The small molecule below binds the protein below.
Small molecule (SMILES): Cc1cc(C)c(Nc2nc(Nc3ccc(C#N)cc3)nc(OCCCN3CCOCC3)n2)c(C)c1

Binding-site contacts:
Ligand atom CAE contacts residue PHE229 of chain 1.A at 3.5 Å (hydrophobic).
Ligand atom CAB contacts residue LEU102 of chain 1.A at 3.6 Å (hydrophobic).
Ligand atom CAK contacts residue VAL110 of chain 1.A at 3.6 Å (hydrophobic).
Ligand atom NAT contacts residue LYS103 of chain 1.A at 2.9 Å (salt-bridge).
Ligand atom CAM contacts residue TYR183 of chain 1.A at 3.6 Å (hydrophobic).
Ligand atom CAC contacts residue TYR190 of chain 1.A at 3.6 Å (hydrophobic).
Ligand atom CAL contacts residue LYS105 of chain 1.A at 3.4 Å.
Ligand atom CAR contacts residue GLU138 of chain 1.B at 3.4 Å.
Ligand atom CAM contacts residue LYS105 of chain 1.A at 3.3 Å.
Ligand atom NAU contacts residue TYR183 of chain 1.A at 3.4 Å.
Ligand atom CAA contacts residue TRP231 of chain 1.A at 3.4 Å (hydrophobic).
Ligand atom CAG contacts residue VAL108 of chain 1.A at 3.5 Å (hydrophobic).
Ligand atom CAB contacts residue TYR183 of chain 1.A at 3.5 Å (hydrophobic).
Ligand atom CAP contacts residue LYS103 of chain 1.A at 3.6 Å.
Ligand atom CAM contacts residue LYS103 of chain 1.A at 3.6 Å.
Ligand atom CAC contacts residue VAL108 of chain 1.A at 3.5 Å (hydrophobic).
Ligand atom CBH contacts residue TYR190 of chain 1.A at 3.4 Å (hydrophobic).
Ligand atom OAY contacts residue LYS105 of chain 1.A at 2.5 Å (salt-bridge).
Ligand atom CAH contacts residue VAL108 of chain 1.A at 3.6 Å (hydrophobic).
Ligand atom NAW contacts residue TYR190 of chain 1.A at 3.6 Å.
Ligand atom CAG contacts residue PHE229 of chain 1.A at 3.6 Å (hydrophobic).
Ligand atom CBA contacts residue VAL108 of chain 1.A at 3.4 Å (hydrophobic).
Ligand atom CAA contacts residue LEU236 of chain 1.A at 3.6 Å (hydrophobic).
Ligand atom CAC contacts residue THR109 of chain 1.A at 3.6 Å.
Ligand atom CAO contacts residue GLU138 of chain 1.B at 3.4 Å.
Ligand atom NAW contacts residue TYR183 of chain 1.A at 3.6 Å.
Ligand atom NAV contacts residue LYS103 of chain 1.A at 3.4 Å (salt-bridge).
Ligand atom CAE contacts residue HIS237 of chain 1.A at 3.5 Å.
Ligand atom CBA contacts residue HIS237 of chain 1.A at 3.6 Å.
Ligand atom NAD contacts residue PHE229 of chain 1.A at 3.5 Å.
Ligand atom CBG contacts residue LYS105 of chain 1.A at 3.5 Å.
Ligand atom CAL contacts residue VAL181 of chain 1.A at 3.5 Å (hydrophobic).
Ligand atom CAJ contacts residue TYR190 of chain 1.A at 3.6 Å (hydrophobic).
Ligand atom CAF contacts residue PRO238 of chain 1.A at 3.6 Å (hydrophobic).
Ligand atom CBC contacts residue TYR190 of chain 1.A at 3.3 Å (hydrophobic).
Ligand atom NAD contacts residue PRO227 of chain 1.A at 3.6 Å.
Ligand atom CAJ contacts residue LEU236 of chain 1.A at 3.6 Å (hydrophobic).
Ligand atom CAE contacts residue PRO238 of chain 1.A at 3.4 Å (hydrophobic).
Ligand atom NAD contacts residue PRO238 of chain 1.A at 3.2 Å.
Ligand atom CBE contacts residue LYS103 of chain 1.A at 3.6 Å.

Sequence of chain 1.B:
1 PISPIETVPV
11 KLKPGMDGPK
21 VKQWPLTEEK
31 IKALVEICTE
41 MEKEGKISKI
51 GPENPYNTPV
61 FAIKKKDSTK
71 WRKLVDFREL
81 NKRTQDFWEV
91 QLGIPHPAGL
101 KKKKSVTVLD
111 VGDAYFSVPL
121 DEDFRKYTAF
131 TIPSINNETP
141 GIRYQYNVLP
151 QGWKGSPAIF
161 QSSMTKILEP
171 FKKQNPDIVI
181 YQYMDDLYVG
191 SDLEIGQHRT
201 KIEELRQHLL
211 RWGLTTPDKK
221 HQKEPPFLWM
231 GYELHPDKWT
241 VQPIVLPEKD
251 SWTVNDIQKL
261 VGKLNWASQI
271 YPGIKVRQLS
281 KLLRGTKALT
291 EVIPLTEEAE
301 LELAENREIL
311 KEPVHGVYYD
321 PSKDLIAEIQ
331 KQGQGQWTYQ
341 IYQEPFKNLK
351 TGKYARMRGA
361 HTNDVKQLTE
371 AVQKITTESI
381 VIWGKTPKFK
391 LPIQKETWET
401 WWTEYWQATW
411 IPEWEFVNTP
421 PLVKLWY

Sequence of chain 1.A:
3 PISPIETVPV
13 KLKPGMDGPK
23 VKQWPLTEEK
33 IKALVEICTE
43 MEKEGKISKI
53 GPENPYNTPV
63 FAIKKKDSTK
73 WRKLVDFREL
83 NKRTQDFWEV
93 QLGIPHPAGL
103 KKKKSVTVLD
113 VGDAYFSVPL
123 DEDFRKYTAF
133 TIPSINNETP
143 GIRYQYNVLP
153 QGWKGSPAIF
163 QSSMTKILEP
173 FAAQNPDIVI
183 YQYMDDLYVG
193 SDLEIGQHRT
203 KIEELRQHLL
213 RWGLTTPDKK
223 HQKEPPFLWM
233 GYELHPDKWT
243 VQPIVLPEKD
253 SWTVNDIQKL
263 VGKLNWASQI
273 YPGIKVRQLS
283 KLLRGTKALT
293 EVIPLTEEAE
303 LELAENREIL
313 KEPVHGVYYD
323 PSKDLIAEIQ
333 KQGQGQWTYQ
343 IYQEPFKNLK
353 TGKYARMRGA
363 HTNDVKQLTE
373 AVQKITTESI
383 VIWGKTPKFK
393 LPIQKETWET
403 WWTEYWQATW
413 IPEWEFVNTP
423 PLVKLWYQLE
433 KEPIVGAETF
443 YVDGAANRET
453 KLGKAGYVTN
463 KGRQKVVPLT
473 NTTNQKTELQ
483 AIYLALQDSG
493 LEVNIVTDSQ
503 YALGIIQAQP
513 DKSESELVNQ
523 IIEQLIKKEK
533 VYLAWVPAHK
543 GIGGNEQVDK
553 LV